A small-molecule ligand and the protein it binds are described below.
Small molecule (SMILES): CC(C)COc1c(Cl)cc2c(c1Cl)O[C@@H](C(F)(F)F)C(C(=O)O)=C2

Binding-site contacts:
Ligand atom F23 contacts residue LEU500 of chain 1.A at 3.8 Å.
Ligand atom C20 contacts residue TYR354 of chain 1.A at 3.7 Å (hydrophobic).
Ligand atom C19 contacts residue GLY495 of chain 1.A at 3.9 Å.
Ligand atom C2 contacts residue ALA496 of chain 1.A at 3.8 Å (hydrophobic).
Ligand atom F21 contacts residue LEU328 of chain 1.A at 3.2 Å.
Ligand atom F22 contacts residue LEU328 of chain 1.A at 3.5 Å.
Ligand atom CL24 contacts residue VAL318 of chain 1.A at 3.5 Å.
Ligand atom F22 contacts residue SER322 of chain 1.A at 3.8 Å.
Ligand atom C11 contacts residue TYR324 of chain 1.A at 3.8 Å (hydrophobic).
Ligand atom F23 contacts residue VAL318 of chain 1.A at 3.7 Å.
Ligand atom CL8 contacts residue LEU321 of chain 1.A at 3.9 Å.
Ligand atom CL24 contacts residue ALA496 of chain 1.A at 4.0 Å.
Ligand atom CL8 contacts residue SER322 of chain 1.A at 4.0 Å.
Ligand atom C5 contacts residue VAL318 of chain 1.A at 4.0 Å (hydrophobic).
Ligand atom C12 contacts residue ARG89 of chain 1.A at 3.4 Å.
Ligand atom F22 contacts residue VAL318 of chain 1.A at 3.5 Å.
Ligand atom O16 contacts residue ARG89 of chain 1.A at 3.5 Å (salt-bridge).
Ligand atom C19 contacts residue MET491 of chain 1.A at 3.9 Å (hydrophobic).
Ligand atom CL8 contacts residue VAL492 of chain 1.A at 4.0 Å.
Ligand atom C12 contacts residue TYR324 of chain 1.A at 3.5 Å (hydrophobic).
Ligand atom C3 contacts residue VAL492 of chain 1.A at 4.0 Å (hydrophobic).
Ligand atom F22 contacts residue TYR324 of chain 1.A at 3.7 Å.
Ligand atom C6 contacts residue VAL318 of chain 1.A at 4.0 Å (hydrophobic).
Ligand atom C6 contacts residue ALA496 of chain 1.A at 3.4 Å (hydrophobic).
Ligand atom O10 contacts residue ALA496 of chain 1.A at 3.3 Å.
Ligand atom F21 contacts residue TYR324 of chain 1.A at 3.8 Å.
Ligand atom C13 contacts residue LEU500 of chain 1.A at 3.7 Å (hydrophobic).
Ligand atom C14 contacts residue LEU328 of chain 1.A at 3.8 Å (hydrophobic).
Ligand atom O15 contacts residue ARG89 of chain 1.A at 2.9 Å (salt-bridge).
Ligand atom C1 contacts residue VAL492 of chain 1.A at 3.5 Å (hydrophobic).
Ligand atom F23 contacts residue LEU328 of chain 1.A at 3.5 Å.
Ligand atom C3 contacts residue ALA496 of chain 1.A at 3.8 Å (hydrophobic).
Ligand atom C7 contacts residue TYR324 of chain 1.A at 3.3 Å (hydrophobic).
Ligand atom C20 contacts residue GLY495 of chain 1.A at 3.7 Å.
Ligand atom O16 contacts residue TYR324 of chain 1.A at 2.5 Å (h-bond).
Ligand atom C7 contacts residue VAL492 of chain 1.A at 3.9 Å (hydrophobic).
Ligand atom CL24 contacts residue SER499 of chain 1.A at 3.5 Å.
Ligand atom CL8 contacts residue PHE487 of chain 1.A at 4.0 Å.
Ligand atom O10 contacts residue LEU500 of chain 1.A at 3.4 Å.
Ligand atom C2 contacts residue VAL318 of chain 1.A at 3.6 Å (hydrophobic).

Sequence of chain 1.A:
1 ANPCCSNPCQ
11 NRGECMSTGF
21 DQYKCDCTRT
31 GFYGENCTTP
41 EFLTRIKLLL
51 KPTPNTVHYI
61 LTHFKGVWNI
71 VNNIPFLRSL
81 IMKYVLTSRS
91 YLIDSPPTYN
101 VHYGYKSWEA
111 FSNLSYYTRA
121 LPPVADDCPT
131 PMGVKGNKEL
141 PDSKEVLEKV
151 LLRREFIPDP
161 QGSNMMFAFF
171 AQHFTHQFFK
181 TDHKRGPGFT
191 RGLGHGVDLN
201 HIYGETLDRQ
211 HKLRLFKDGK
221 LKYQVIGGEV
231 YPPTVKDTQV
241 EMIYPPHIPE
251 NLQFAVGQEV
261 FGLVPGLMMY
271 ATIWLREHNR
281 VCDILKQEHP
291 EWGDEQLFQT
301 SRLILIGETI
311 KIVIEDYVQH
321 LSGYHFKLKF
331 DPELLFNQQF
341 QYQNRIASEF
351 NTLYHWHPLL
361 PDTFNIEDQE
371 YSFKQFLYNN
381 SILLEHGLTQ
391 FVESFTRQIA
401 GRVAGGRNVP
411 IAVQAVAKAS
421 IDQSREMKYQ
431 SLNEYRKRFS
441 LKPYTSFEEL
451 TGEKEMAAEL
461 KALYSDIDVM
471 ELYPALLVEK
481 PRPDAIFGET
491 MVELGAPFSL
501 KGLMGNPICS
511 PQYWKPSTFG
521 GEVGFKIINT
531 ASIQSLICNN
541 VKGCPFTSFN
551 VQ